This protein binds this small molecule.
Small molecule (SMILES): Nc1ncnc2c1ncn2[C@@H]1O[C@H](CO[P](=O)(O)O[P](=O)(O)NP(=O)(O)O)[C@@H](O)[C@H]1O

Binding-site contacts:
Ligand atom O3A contacts residue SER29 of chain 1.D at 3.5 Å.
Ligand atom O3A contacts residue GLY30 of chain 1.D at 3.3 Å.
Ligand atom O1B contacts residue MG1 of chain 1.AA at 3.0 Å.
Ligand atom C2 contacts residue MET102 of chain 1.D at 3.1 Å (hydrophobic).
Ligand atom C6 contacts residue LEU153 of chain 1.D at 3.7 Å (hydrophobic).
Ligand atom O5' contacts residue VAL35 of chain 1.D at 3.5 Å.
Ligand atom C5 contacts residue LEU153 of chain 1.D at 3.7 Å (hydrophobic).
Ligand atom O1G contacts residue ASP146 of chain 1.D at 3.7 Å.
Ligand atom N3B contacts residue ARG150 of chain 1.D at 3.4 Å (salt-bridge).
Ligand atom O2A contacts residue LYS54 of chain 1.D at 3.5 Å (salt-bridge).
Ligand atom N6 contacts residue MET99 of chain 1.D at 3.0 Å.
Ligand atom O3' contacts residue CYS106 of chain 1.D at 3.6 Å (h-bond).
Ligand atom O2G contacts residue ALA31 of chain 1.D at 2.9 Å (h-bond).
Ligand atom O2G contacts residue GLY30 of chain 1.D at 3.6 Å.
Ligand atom N6 contacts residue ALA52 of chain 1.D at 3.5 Å.
Ligand atom O2A contacts residue ASP164 of chain 1.D at 3.3 Å (salt-bridge).
Ligand atom O2A contacts residue ASN151 of chain 1.D at 3.7 Å.
Ligand atom N3B contacts residue GLY30 of chain 1.D at 3.6 Å.
Ligand atom O1A contacts residue VAL35 of chain 1.D at 3.6 Å.
Ligand atom O1A contacts residue MG1 of chain 1.Y at 2.6 Å.
Ligand atom C8 contacts residue VAL35 of chain 1.D at 3.6 Å (hydrophobic).
Ligand atom O1A contacts residue GLY33 of chain 1.D at 3.5 Å (h-bond).
Ligand atom O1A contacts residue LYS54 of chain 1.D at 3.2 Å.
Ligand atom O2A contacts residue MG1 of chain 1.Y at 2.8 Å.
Ligand atom O3G contacts residue ASN151 of chain 1.D at 3.2 Å (h-bond).
Ligand atom O1G contacts residue MG1 of chain 1.Y at 2.4 Å.
Ligand atom O1B contacts residue ASN151 of chain 1.D at 2.8 Å (h-bond).
Ligand atom O2B contacts residue ARG150 of chain 1.D at 3.6 Å.
Ligand atom N6 contacts residue LEU153 of chain 1.D at 3.6 Å.
Ligand atom O1A contacts residue GLY30 of chain 1.D at 3.7 Å.
Ligand atom N6 contacts residue GLN100 of chain 1.D at 3.2 Å (h-bond).
Ligand atom O1G contacts residue MG1 of chain 1.AA at 2.8 Å.
Ligand atom O3G contacts residue ARG150 of chain 1.D at 2.8 Å (salt-bridge).
Ligand atom O2A contacts residue MG1 of chain 1.AA at 2.6 Å.
Ligand atom O3G contacts residue ASP146 of chain 1.D at 2.7 Å (salt-bridge).
Ligand atom PG contacts residue ASP146 of chain 1.D at 3.6 Å.
Ligand atom PA contacts residue MG1 of chain 1.Y at 2.9 Å.
Ligand atom O3A contacts residue MG1 of chain 1.Y at 3.3 Å.
Ligand atom N1 contacts residue MET102 of chain 1.D at 2.9 Å (h-bond).
Ligand atom O3' contacts residue ARG150 of chain 1.D at 3.1 Å (salt-bridge).

Sequence of chain 1.D:
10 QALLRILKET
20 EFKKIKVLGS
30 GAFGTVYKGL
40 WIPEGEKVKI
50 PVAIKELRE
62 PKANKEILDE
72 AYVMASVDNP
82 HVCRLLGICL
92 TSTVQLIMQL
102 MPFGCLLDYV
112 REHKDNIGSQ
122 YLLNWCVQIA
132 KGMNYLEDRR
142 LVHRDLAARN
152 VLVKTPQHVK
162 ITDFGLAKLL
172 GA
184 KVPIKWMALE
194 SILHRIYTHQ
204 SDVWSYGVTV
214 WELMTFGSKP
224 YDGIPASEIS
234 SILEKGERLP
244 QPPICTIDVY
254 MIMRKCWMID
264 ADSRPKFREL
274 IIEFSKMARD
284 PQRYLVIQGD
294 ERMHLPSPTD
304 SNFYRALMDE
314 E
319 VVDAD